Sequence of chain 1.A:
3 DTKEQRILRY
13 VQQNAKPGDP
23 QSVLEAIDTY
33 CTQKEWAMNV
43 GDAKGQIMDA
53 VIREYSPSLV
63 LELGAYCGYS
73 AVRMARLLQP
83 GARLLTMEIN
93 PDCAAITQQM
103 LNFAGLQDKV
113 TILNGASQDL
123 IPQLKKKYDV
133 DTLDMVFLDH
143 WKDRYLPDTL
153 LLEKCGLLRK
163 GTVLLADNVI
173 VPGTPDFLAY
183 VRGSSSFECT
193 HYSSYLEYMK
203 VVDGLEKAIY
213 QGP

The protein below binds the small molecule below.
Small molecule (SMILES): Cn1ncc2cc([C@H](O)c3cccc(CNC(=O)c4cc(-c5ccc(F)cc5)cc(O)c4O)c3)ccc21

Binding-site contacts:
Ligand atom O26 contacts residue 8JE1 of chain 1.I at 0.0 Å (h-bond).
Ligand atom N17 contacts residue 8JE1 of chain 1.I at 0.0 Å (h-bond).
Ligand atom C1 contacts residue 8JE1 of chain 1.I at 0.0 Å.
Ligand atom C13 contacts residue 8JE1 of chain 1.I at 0.1 Å.
Ligand atom C12 contacts residue 8JE1 of chain 1.I at 0.1 Å.
Ligand atom C34 contacts residue 8JE1 of chain 1.I at 0.0 Å.
Ligand atom C31 contacts residue 8JE1 of chain 1.I at 0.0 Å.
Ligand atom O29 contacts residue GLU199 of chain 1.A at 2.5 Å (salt-bridge).
Ligand atom O30 contacts residue 8JE1 of chain 1.I at 0.0 Å (h-bond).
Ligand atom N19 contacts residue 8JE1 of chain 1.I at 0.0 Å (h-bond).
Ligand atom C3 contacts residue 8JE1 of chain 1.I at 0.0 Å.
Ligand atom O30 contacts residue MG1 of chain 1.B at 2.1 Å.
Ligand atom O9 contacts residue 8JE1 of chain 1.I at 1.6 Å.
Ligand atom C2 contacts residue 8JE1 of chain 1.I at 0.0 Å.
Ligand atom C25 contacts residue 8JE1 of chain 1.I at 0.0 Å.
Ligand atom C23 contacts residue 8JE1 of chain 1.I at 0.0 Å.
Ligand atom C20 contacts residue 8JE1 of chain 1.I at 0.0 Å.
Ligand atom C5 contacts residue 8JE1 of chain 1.I at 0.0 Å.
Ligand atom C28 contacts residue 8JE1 of chain 1.I at 0.0 Å.
Ligand atom O29 contacts residue 8JE1 of chain 1.I at 0.0 Å (h-bond).
Ligand atom C7 contacts residue 8JE1 of chain 1.I at 0.0 Å.
Ligand atom C24 contacts residue 8JE1 of chain 1.I at 0.0 Å.
Ligand atom C37 contacts residue 8JE1 of chain 1.I at 0.0 Å.
Ligand atom C4 contacts residue 8JE1 of chain 1.I at 0.0 Å.
Ligand atom C10 contacts residue 8JE1 of chain 1.I at 0.0 Å.
Ligand atom C32 contacts residue 8JE1 of chain 1.I at 0.0 Å.
Ligand atom C33 contacts residue 8JE1 of chain 1.I at 0.0 Å.
Ligand atom C14 contacts residue 8JE1 of chain 1.I at 0.0 Å.
Ligand atom C35 contacts residue 8JE1 of chain 1.I at 0.0 Å.
Ligand atom C11 contacts residue 8JE1 of chain 1.I at 0.0 Å.
Ligand atom O29 contacts residue MG1 of chain 1.B at 2.1 Å.
Ligand atom C15 contacts residue 8JE1 of chain 1.I at 0.0 Å.
Ligand atom C27 contacts residue 8JE1 of chain 1.I at 0.0 Å.
Ligand atom C21 contacts residue 8JE1 of chain 1.I at 0.0 Å.
Ligand atom C8 contacts residue 8JE1 of chain 1.I at 0.2 Å.
Ligand atom C22 contacts residue 8JE1 of chain 1.I at 0.0 Å.
Ligand atom N18 contacts residue 8JE1 of chain 1.I at 0.0 Å (h-bond).
Ligand atom C6 contacts residue 8JE1 of chain 1.I at 0.0 Å.
Ligand atom C16 contacts residue 8JE1 of chain 1.I at 0.0 Å.
Ligand atom F36 contacts residue 8JE1 of chain 1.I at 0.0 Å.